Sequence of chain 1.A:
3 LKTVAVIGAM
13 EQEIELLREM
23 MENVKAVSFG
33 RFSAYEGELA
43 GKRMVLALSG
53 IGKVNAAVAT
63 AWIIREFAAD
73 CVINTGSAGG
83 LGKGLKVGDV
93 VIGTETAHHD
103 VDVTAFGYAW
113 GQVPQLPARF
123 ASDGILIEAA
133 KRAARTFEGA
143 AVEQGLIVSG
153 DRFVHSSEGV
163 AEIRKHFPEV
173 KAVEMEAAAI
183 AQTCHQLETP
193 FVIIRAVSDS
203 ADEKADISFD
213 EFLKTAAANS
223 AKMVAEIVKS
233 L

Binding-site contacts:
Ligand atom O3' contacts residue ILE53 of chain 1.A at 3.8 Å.
Ligand atom N4' contacts residue SER79 of chain 1.A at 3.1 Å (h-bond).
Ligand atom C5 contacts residue GLY81 of chain 1.A at 3.7 Å.
Ligand atom N7 contacts residue ASP201 of chain 1.A at 2.7 Å (salt-bridge).
Ligand atom N7 contacts residue GLY81 of chain 1.A at 3.4 Å (h-bond).
Ligand atom N7 contacts residue ALA80 of chain 1.A at 3.5 Å.
Ligand atom C8 contacts residue SER79 of chain 1.A at 3.7 Å.
Ligand atom C6 contacts residue PHE155 of chain 1.A at 3.4 Å (hydrophobic).
Ligand atom N1 contacts residue PHE155 of chain 1.A at 3.6 Å.
Ligand atom O2' contacts residue ARG197 of chain 1.A at 3.5 Å (salt-bridge).
Ligand atom C2 contacts residue ARG154 of chain 1.A at 3.4 Å.
Ligand atom O2' contacts residue GLU178 of chain 1.A at 2.8 Å (salt-bridge).
Ligand atom CS contacts residue PHE108 of chain 1.B at 3.8 Å (hydrophobic).
Ligand atom N6 contacts residue VAL156 of chain 1.A at 3.0 Å (h-bond).
Ligand atom C8 contacts residue SER200 of chain 1.A at 3.5 Å.
Ligand atom N3 contacts residue GLU176 of chain 1.A at 3.3 Å.
Ligand atom O2' contacts residue MET177 of chain 1.A at 2.9 Å (h-bond).
Ligand atom C5' contacts residue PHE155 of chain 1.A at 3.6 Å (hydrophobic).
Ligand atom C5 contacts residue ASP201 of chain 1.A at 3.8 Å.
Ligand atom O3' contacts residue GLU178 of chain 1.A at 2.5 Å (salt-bridge).
Ligand atom N6 contacts residue ASP201 of chain 1.A at 2.9 Å (salt-bridge).
Ligand atom N3 contacts residue MET177 of chain 1.A at 3.4 Å.
Ligand atom O3' contacts residue ALA11 of chain 1.A at 3.6 Å.
Ligand atom C5 contacts residue PHE155 of chain 1.A at 3.3 Å (hydrophobic).
Ligand atom N6 contacts residue PHE155 of chain 1.A at 3.7 Å.
Ligand atom C8 contacts residue PHE211 of chain 1.A at 3.8 Å (hydrophobic).
Ligand atom O2' contacts residue GLU176 of chain 1.A at 3.2 Å.
Ligand atom C2' contacts residue MET177 of chain 1.A at 3.7 Å (hydrophobic).
Ligand atom N1 contacts residue VAL156 of chain 1.A at 2.9 Å (h-bond).
Ligand atom C3' contacts residue GLU178 of chain 1.A at 3.4 Å.
Ligand atom N7 contacts residue SER200 of chain 1.A at 3.7 Å.
Ligand atom C8 contacts residue ALA80 of chain 1.A at 3.5 Å (hydrophobic).
Ligand atom C2 contacts residue VAL156 of chain 1.A at 3.6 Å (hydrophobic).
Ligand atom N4' contacts residue PHE211 of chain 1.A at 3.5 Å.
Ligand atom N7 contacts residue PHE155 of chain 1.A at 3.6 Å.
Ligand atom C2 contacts residue MET177 of chain 1.A at 3.7 Å (hydrophobic).
Ligand atom N6 contacts residue ALA203 of chain 1.A at 3.6 Å.
Ligand atom C2 contacts residue PHE155 of chain 1.A at 3.5 Å (hydrophobic).
Ligand atom C8 contacts residue ASP201 of chain 1.A at 3.6 Å.
Ligand atom C1' contacts residue SER79 of chain 1.A at 3.6 Å.

This small molecule binds to this protein.
Small molecule (SMILES): CSC[C@H]1N[C@@H](c2c[nH]c3c2N=CNC3N)[C@H](O)[C@@H]1O

Sequence of chain 1.B:
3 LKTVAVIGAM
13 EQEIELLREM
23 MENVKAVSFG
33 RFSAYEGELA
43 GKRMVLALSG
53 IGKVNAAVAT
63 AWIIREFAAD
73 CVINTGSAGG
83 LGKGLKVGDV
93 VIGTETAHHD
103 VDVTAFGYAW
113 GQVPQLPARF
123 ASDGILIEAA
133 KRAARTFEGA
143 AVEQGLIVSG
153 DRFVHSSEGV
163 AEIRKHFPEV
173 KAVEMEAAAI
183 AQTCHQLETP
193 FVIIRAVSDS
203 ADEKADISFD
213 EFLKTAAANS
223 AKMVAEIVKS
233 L